Binding-site contacts:
Ligand atom C1' contacts residue ALA47 of chain 1.B at 3.7 Å (hydrophobic).
Ligand atom O3' contacts residue ASP546 of chain 1.B at 3.0 Å (salt-bridge).
Ligand atom C5' contacts residue LYS575 of chain 1.B at 3.6 Å.
Ligand atom O4' contacts residue ARG548 of chain 1.B at 3.6 Å (salt-bridge).
Ligand atom C5 contacts residue PRO44 of chain 1.B at 3.7 Å (hydrophobic).
Ligand atom OP2 contacts residue GLY577 of chain 1.B at 3.4 Å.
Ligand atom OP2 contacts residue ARG114 of chain 1.B at 2.4 Å (salt-bridge).
Ligand atom O5' contacts residue ARG81 of chain 1.B at 3.8 Å.
Ligand atom OP1 contacts residue GLY547 of chain 1.B at 3.6 Å.
Ligand atom C4 contacts residue PRO44 of chain 1.B at 3.6 Å (hydrophobic).
Ligand atom P contacts residue ARG114 of chain 1.B at 3.8 Å.
Ligand atom C3' contacts residue ARG114 of chain 1.B at 3.7 Å.
Ligand atom OP1 contacts residue ARG574 of chain 1.B at 2.9 Å (salt-bridge).
Ligand atom OP1 contacts residue LYS618 of chain 1.B at 3.0 Å (salt-bridge).
Ligand atom P contacts residue LYS575 of chain 1.B at 3.6 Å.
Ligand atom O4' contacts residue ALA47 of chain 1.B at 3.7 Å.
Ligand atom O3' contacts residue ARG548 of chain 1.B at 3.5 Å (salt-bridge).
Ligand atom O3' contacts residue LYS575 of chain 1.B at 3.5 Å (salt-bridge).
Ligand atom C8 contacts residue PRO44 of chain 1.B at 3.6 Å (hydrophobic).
Ligand atom OP1 contacts residue ARG81 of chain 1.B at 2.9 Å (salt-bridge).
Ligand atom O5' contacts residue ARG574 of chain 1.B at 3.4 Å.
Ligand atom P contacts residue ARG81 of chain 1.B at 3.4 Å.
Ligand atom O4' contacts residue PRO44 of chain 1.B at 3.2 Å (h-bond).
Ligand atom C3' contacts residue SER576 of chain 1.B at 3.9 Å.
Ligand atom O5' contacts residue LYS575 of chain 1.B at 3.5 Å (salt-bridge).
Ligand atom C5' contacts residue SER576 of chain 1.B at 3.3 Å.
Ligand atom OP1 contacts residue LYS575 of chain 1.B at 2.7 Å (salt-bridge).
Ligand atom O5' contacts residue SER576 of chain 1.B at 3.6 Å.
Ligand atom N9 contacts residue PRO44 of chain 1.B at 3.8 Å.
Ligand atom C3' contacts residue LYS575 of chain 1.B at 3.8 Å.
Ligand atom N3 contacts residue PRO44 of chain 1.B at 3.8 Å.
Ligand atom N7 contacts residue PRO44 of chain 1.B at 3.6 Å.
Ligand atom C5' contacts residue GLY547 of chain 1.B at 3.5 Å.
Ligand atom C4' contacts residue ARG548 of chain 1.B at 3.7 Å.
Ligand atom O3' contacts residue MN1 of chain 1.M at 2.2 Å.
Ligand atom C3' contacts residue MN1 of chain 1.M at 3.6 Å.
Ligand atom N3 contacts residue ALA47 of chain 1.B at 3.8 Å.
Ligand atom OP2 contacts residue SER576 of chain 1.B at 2.6 Å (h-bond).
Ligand atom OP1 contacts residue ARG51 of chain 1.B at 3.2 Å.
Ligand atom OP2 contacts residue LYS575 of chain 1.B at 3.7 Å.

Sequence of chain 1.B:
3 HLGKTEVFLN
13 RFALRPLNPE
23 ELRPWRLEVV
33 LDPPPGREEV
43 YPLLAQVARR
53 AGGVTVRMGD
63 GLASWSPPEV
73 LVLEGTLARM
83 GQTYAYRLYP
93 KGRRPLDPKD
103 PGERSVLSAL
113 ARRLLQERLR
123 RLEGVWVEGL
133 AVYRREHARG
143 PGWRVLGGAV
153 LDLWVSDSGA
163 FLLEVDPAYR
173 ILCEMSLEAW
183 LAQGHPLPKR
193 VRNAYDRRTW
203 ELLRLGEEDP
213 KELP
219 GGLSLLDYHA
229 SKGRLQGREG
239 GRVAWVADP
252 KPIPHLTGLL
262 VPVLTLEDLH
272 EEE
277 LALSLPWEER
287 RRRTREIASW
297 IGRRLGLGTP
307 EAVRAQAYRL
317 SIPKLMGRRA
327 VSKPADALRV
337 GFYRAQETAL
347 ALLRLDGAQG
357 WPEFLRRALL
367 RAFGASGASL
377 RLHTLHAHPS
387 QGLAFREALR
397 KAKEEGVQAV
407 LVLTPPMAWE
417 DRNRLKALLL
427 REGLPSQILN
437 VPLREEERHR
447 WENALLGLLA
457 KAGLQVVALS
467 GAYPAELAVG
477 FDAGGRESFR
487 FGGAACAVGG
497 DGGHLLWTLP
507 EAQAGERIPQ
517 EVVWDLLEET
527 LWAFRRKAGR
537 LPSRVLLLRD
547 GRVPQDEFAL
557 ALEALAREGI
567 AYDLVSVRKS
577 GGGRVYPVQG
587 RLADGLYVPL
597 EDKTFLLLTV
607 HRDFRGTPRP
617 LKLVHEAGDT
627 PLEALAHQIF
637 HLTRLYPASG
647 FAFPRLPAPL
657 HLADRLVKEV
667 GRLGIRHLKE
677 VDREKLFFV

A protein and the small-molecule ligand that binds it are described below.
Small molecule (SMILES): Nc1ccn([C@H]2C[C@H](O[P](=O)(O)OC[C@H]3O[C@@H](n4ccc(N)nc4=O)C[C@@H]3O)[C@@H](CO[P](=O)(O)O[C@H]3C[C@H](n4cnc5c(N)ncnc54)O[C@@H]3CO[P](=O)(O)O[C@H]3C[C@H](n4cnc5c(N)ncnc54)O[C@@H]3CO[P](=O)(O)O[C@H]3C[C@H](n4ccc(N)nc4=O)O[C@@H]3CO[P](=O)(O)O[C@H]3C[C@H](n4cnc5c(N)ncnc54)O[C@@H]3COP(=O)=O)O2)c(=O)n1